Sequence of chain 1.A:
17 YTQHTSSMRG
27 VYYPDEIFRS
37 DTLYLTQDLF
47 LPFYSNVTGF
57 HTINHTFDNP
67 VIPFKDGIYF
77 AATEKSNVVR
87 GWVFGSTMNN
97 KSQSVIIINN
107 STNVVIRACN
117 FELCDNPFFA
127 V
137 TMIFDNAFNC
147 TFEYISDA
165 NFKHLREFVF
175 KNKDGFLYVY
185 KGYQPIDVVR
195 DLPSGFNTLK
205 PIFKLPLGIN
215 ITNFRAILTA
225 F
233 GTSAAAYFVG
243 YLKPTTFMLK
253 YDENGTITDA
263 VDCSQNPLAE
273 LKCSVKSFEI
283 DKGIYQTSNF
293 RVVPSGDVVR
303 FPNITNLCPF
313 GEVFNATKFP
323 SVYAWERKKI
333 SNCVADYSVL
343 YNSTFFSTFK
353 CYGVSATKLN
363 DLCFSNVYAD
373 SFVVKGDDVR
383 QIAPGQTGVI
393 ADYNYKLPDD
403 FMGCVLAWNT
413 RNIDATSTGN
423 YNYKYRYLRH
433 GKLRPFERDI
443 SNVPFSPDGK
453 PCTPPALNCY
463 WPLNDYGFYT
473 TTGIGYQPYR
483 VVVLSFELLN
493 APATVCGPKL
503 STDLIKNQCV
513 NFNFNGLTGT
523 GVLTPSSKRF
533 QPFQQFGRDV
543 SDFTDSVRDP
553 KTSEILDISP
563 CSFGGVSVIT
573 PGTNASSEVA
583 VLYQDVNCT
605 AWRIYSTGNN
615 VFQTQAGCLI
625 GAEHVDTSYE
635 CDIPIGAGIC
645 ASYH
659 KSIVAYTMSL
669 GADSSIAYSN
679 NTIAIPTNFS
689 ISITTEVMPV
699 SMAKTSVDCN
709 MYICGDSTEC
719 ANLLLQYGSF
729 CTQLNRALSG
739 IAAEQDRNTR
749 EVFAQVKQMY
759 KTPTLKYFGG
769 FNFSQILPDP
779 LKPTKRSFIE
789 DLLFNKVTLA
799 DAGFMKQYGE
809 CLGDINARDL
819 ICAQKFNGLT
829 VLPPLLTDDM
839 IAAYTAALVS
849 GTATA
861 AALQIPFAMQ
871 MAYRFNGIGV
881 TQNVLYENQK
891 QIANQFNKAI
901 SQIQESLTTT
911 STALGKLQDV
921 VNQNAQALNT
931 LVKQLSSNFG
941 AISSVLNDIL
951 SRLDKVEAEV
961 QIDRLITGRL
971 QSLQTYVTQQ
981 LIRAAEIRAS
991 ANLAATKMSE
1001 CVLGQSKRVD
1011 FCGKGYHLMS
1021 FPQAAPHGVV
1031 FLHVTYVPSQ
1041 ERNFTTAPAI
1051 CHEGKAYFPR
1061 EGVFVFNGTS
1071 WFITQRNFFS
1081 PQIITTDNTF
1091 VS

The small molecule below binds the protein below.
Small molecule (SMILES): CC(=O)N[C@@H]1[C@@H](O)[C@H](O)[C@@H](CO)O[C@H]1O

Binding-site contacts:
Ligand atom C3 contacts residue ASN770 of chain 1.A at 3.8 Å.
Ligand atom N2 contacts residue ASN770 of chain 1.A at 2.9 Å (h-bond).
Ligand atom O5 contacts residue ASN770 of chain 1.A at 2.4 Å (h-bond).
Ligand atom O6 contacts residue ASN770 of chain 1.A at 4.5 Å.
Ligand atom C7 contacts residue ASN770 of chain 1.A at 4.0 Å.
Ligand atom C5 contacts residue SER772 of chain 1.A at 3.9 Å.
Ligand atom O6 contacts residue GLN773 of chain 1.A at 3.9 Å.
Ligand atom C1 contacts residue ASN770 of chain 1.A at 1.4 Å.
Ligand atom C1 contacts residue SER772 of chain 1.A at 3.4 Å.
Ligand atom C5 contacts residue ASN770 of chain 1.A at 3.7 Å.
Ligand atom C6 contacts residue GLN773 of chain 1.A at 3.9 Å.
Ligand atom C8 contacts residue TYR765 of chain 1.A at 3.6 Å (hydrophobic).
Ligand atom C2 contacts residue ASN770 of chain 1.A at 2.5 Å.
Ligand atom O5 contacts residue SER772 of chain 1.A at 3.6 Å.
Ligand atom C4 contacts residue ASN770 of chain 1.A at 4.2 Å.